The small molecule below binds the protein below.
Small molecule (SMILES): CC(=O)N[C@H]1CO[C@H](CO[C@@H]2O[C@@H](C)[C@@H](O)[C@@H](O)[C@@H]2O)[C@@H](O)[C@@H]1O

Sequence of chain 1.A:
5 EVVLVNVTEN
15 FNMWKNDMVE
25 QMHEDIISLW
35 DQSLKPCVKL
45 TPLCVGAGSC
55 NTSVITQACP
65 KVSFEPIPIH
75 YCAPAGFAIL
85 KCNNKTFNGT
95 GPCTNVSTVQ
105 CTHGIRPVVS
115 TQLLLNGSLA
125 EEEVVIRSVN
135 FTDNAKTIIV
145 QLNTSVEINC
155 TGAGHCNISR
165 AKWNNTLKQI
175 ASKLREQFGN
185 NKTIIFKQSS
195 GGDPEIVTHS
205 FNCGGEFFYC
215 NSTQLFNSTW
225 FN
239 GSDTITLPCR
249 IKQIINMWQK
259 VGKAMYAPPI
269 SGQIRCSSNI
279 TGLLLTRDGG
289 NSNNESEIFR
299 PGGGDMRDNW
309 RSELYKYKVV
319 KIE

Binding-site contacts:
Ligand atom O7 contacts residue ILE162 of chain 1.A at 4.3 Å.
Ligand atom O7 contacts residue SER163 of chain 1.A at 3.4 Å (h-bond).
Ligand atom C7 contacts residue ASN161 of chain 1.A at 4.2 Å.
Ligand atom C4 contacts residue ARG273 of chain 1.A at 3.8 Å.
Ligand atom C7 contacts residue ASN153 of chain 1.A at 4.0 Å.
Ligand atom C8 contacts residue ASN153 of chain 1.A at 4.5 Å.
Ligand atom C1 contacts residue ASN153 of chain 1.A at 1.5 Å.
Ligand atom O7 contacts residue ASN161 of chain 1.A at 4.5 Å.
Ligand atom C4 contacts residue GLU151 of chain 1.A at 3.2 Å.
Ligand atom C4 contacts residue ASN153 of chain 1.A at 4.3 Å.
Ligand atom C6 contacts residue ARG273 of chain 1.A at 3.4 Å.
Ligand atom C5 contacts residue GLU151 of chain 1.A at 3.0 Å.
Ligand atom N2 contacts residue ASN161 of chain 1.A at 4.3 Å.
Ligand atom C1 contacts residue GLU151 of chain 1.A at 3.9 Å.
Ligand atom C8 contacts residue THR242 of chain 1.A at 4.0 Å.
Ligand atom C3 contacts residue ASN153 of chain 1.A at 3.8 Å.
Ligand atom N2 contacts residue ASN153 of chain 1.A at 2.8 Å (h-bond).
Ligand atom O5 contacts residue ASN153 of chain 1.A at 2.4 Å (h-bond).
Ligand atom C5 contacts residue ARG273 of chain 1.A at 3.6 Å.
Ligand atom C6 contacts residue SER275 of chain 1.A at 3.9 Å.
Ligand atom C2 contacts residue ASN153 of chain 1.A at 2.5 Å.
Ligand atom O4 contacts residue GLU151 of chain 1.A at 2.9 Å (salt-bridge).
Ligand atom C5 contacts residue SER275 of chain 1.A at 4.5 Å.
Ligand atom C8 contacts residue ASN161 of chain 1.A at 3.5 Å.
Ligand atom C6 contacts residue GLU151 of chain 1.A at 3.9 Å.
Ligand atom C2 contacts residue GLU151 of chain 1.A at 4.2 Å.
Ligand atom C5 contacts residue ASN153 of chain 1.A at 3.7 Å.
Ligand atom O3 contacts residue GLU151 of chain 1.A at 4.4 Å.
Ligand atom O5 contacts residue SER275 of chain 1.A at 4.4 Å.
Ligand atom O5 contacts residue GLU151 of chain 1.A at 3.9 Å.
Ligand atom C3 contacts residue GLU151 of chain 1.A at 3.3 Å.